Sequence of chain 1.D:
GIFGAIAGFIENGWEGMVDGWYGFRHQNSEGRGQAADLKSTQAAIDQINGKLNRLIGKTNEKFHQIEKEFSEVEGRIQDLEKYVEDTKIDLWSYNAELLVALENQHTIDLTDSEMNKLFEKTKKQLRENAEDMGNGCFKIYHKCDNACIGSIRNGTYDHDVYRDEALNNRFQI

Binding-site contacts:
Ligand atom C8 contacts residue ASN154 of chain 1.D at 4.4 Å.
Ligand atom C5 contacts residue ASN154 of chain 1.D at 3.6 Å.
Ligand atom O5 contacts residue THR156 of chain 1.D at 4.2 Å.
Ligand atom C1 contacts residue THR156 of chain 1.D at 4.4 Å.
Ligand atom C3 contacts residue ASN154 of chain 1.D at 3.5 Å.
Ligand atom O5 contacts residue ASN154 of chain 1.D at 2.4 Å (h-bond).
Ligand atom C2 contacts residue ASN154 of chain 1.D at 2.1 Å.
Ligand atom N2 contacts residue ASN154 of chain 1.D at 2.5 Å (h-bond).
Ligand atom O7 contacts residue ASN154 of chain 1.D at 3.2 Å (h-bond).
Ligand atom C7 contacts residue ASN154 of chain 1.D at 3.1 Å.
Ligand atom C1 contacts residue ASN154 of chain 1.D at 1.4 Å.
Ligand atom C4 contacts residue ASN154 of chain 1.D at 4.1 Å.

This protein binds this small molecule.
Small molecule (SMILES): CC(=O)N[C@@H]1[C@@H](O)[C@H](O)[C@@H](CO)O[C@H]1O